The protein below binds the small molecule below.
Small molecule (SMILES): CC(=O)N[C@H]1[C@H](O[C@H]2[C@H](O)[C@@H](NC(C)=O)CO[C@@H]2CO)O[C@H](CO)[C@@H](O[C@@H]2O[C@H](CO)[C@@H](O)[C@H](O[C@H]3O[C@H](CO)[C@@H](O)[C@H](O)[C@@H]3O)[C@@H]2O)[C@@H]1O

Sequence of chain 1.A:
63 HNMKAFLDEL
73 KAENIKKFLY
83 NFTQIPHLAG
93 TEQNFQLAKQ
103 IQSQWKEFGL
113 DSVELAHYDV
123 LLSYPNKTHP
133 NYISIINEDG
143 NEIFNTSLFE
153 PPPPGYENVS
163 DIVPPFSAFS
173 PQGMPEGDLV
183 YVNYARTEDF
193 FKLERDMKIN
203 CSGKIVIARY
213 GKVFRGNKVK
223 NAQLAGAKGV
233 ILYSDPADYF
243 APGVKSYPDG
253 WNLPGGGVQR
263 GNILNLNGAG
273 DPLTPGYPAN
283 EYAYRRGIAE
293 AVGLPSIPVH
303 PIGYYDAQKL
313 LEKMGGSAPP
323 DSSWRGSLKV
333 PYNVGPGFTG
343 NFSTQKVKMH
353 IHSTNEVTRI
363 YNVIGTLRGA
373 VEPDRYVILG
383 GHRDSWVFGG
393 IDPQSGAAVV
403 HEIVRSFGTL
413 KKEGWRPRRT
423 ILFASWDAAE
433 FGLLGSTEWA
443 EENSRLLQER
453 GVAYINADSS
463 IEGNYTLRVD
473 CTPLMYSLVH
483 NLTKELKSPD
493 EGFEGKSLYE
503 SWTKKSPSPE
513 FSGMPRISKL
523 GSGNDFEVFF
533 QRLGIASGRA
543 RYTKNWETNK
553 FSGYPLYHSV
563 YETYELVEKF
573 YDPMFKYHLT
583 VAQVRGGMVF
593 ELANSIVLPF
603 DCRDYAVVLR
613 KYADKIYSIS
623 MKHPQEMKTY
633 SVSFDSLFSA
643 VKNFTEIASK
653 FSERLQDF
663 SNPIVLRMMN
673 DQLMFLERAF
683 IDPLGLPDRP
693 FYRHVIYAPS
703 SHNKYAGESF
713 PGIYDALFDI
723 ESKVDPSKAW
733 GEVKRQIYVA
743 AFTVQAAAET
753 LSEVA

Binding-site contacts:
Ligand atom C8 contacts residue ALA642 of chain 1.A at 3.7 Å (hydrophobic).
Ligand atom O3 contacts residue ARG361 of chain 2.A at 3.0 Å (salt-bridge).
Ligand atom C6 contacts residue GLU283 of chain 2.A at 3.9 Å.
Ligand atom C2 contacts residue ARG361 of chain 2.A at 3.7 Å.
Ligand atom C2 contacts residue GLU283 of chain 2.A at 3.4 Å.
Ligand atom C5 contacts residue GLU283 of chain 2.A at 3.4 Å.
Ligand atom O5 contacts residue ASN645 of chain 1.A at 2.3 Å (h-bond).
Ligand atom C7 contacts residue ASN645 of chain 1.A at 3.8 Å.
Ligand atom N2 contacts residue ASN645 of chain 1.A at 2.9 Å (h-bond).
Ligand atom C8 contacts residue SER641 of chain 1.A at 3.9 Å.
Ligand atom C5 contacts residue HIS119 of chain 2.A at 4.0 Å.
Ligand atom N2 contacts residue GLN747 of chain 1.A at 3.6 Å (h-bond).
Ligand atom C2 contacts residue SER641 of chain 1.A at 3.7 Å.
Ligand atom O3 contacts residue GLU283 of chain 2.A at 3.7 Å.
Ligand atom O7 contacts residue GLN747 of chain 1.A at 3.3 Å.
Ligand atom O2 contacts residue GLU283 of chain 2.A at 2.9 Å (salt-bridge).
Ligand atom C6 contacts residue HIS119 of chain 2.A at 3.8 Å.
Ligand atom C2 contacts residue ASN645 of chain 1.A at 2.4 Å.
Ligand atom C3 contacts residue ARG361 of chain 2.A at 3.7 Å.
Ligand atom N2 contacts residue SER641 of chain 1.A at 2.9 Å (h-bond).
Ligand atom C8 contacts residue TYR284 of chain 2.A at 3.8 Å (hydrophobic).
Ligand atom C8 contacts residue SER638 of chain 1.A at 3.5 Å.
Ligand atom C2 contacts residue GLN747 of chain 1.A at 3.8 Å.
Ligand atom O5 contacts residue HIS119 of chain 2.A at 3.5 Å.
Ligand atom C4 contacts residue GLU283 of chain 2.A at 3.6 Å.
Ligand atom C5 contacts residue ASN645 of chain 1.A at 3.6 Å.
Ligand atom O4 contacts residue GLU283 of chain 2.A at 2.5 Å (salt-bridge).
Ligand atom O4 contacts residue ARG361 of chain 2.A at 3.9 Å.
Ligand atom O2 contacts residue ARG361 of chain 2.A at 3.4 Å (salt-bridge).
Ligand atom C4 contacts residue ARG361 of chain 2.A at 3.5 Å.
Ligand atom C1 contacts residue ARG361 of chain 2.A at 3.9 Å.
Ligand atom O2 contacts residue HIS119 of chain 2.A at 2.9 Å (h-bond).
Ligand atom C3 contacts residue GLU283 of chain 2.A at 3.9 Å.
Ligand atom C1 contacts residue SER641 of chain 1.A at 3.6 Å.
Ligand atom C3 contacts residue ARG361 of chain 2.A at 3.7 Å.
Ligand atom C1 contacts residue GLN747 of chain 1.A at 3.9 Å.
Ligand atom C1 contacts residue ASN645 of chain 1.A at 1.4 Å.
Ligand atom C7 contacts residue SER641 of chain 1.A at 3.9 Å.
Ligand atom C3 contacts residue ASN645 of chain 1.A at 3.8 Å.
Ligand atom C7 contacts residue GLN747 of chain 1.A at 3.4 Å.

Sequence of chain 2.A:
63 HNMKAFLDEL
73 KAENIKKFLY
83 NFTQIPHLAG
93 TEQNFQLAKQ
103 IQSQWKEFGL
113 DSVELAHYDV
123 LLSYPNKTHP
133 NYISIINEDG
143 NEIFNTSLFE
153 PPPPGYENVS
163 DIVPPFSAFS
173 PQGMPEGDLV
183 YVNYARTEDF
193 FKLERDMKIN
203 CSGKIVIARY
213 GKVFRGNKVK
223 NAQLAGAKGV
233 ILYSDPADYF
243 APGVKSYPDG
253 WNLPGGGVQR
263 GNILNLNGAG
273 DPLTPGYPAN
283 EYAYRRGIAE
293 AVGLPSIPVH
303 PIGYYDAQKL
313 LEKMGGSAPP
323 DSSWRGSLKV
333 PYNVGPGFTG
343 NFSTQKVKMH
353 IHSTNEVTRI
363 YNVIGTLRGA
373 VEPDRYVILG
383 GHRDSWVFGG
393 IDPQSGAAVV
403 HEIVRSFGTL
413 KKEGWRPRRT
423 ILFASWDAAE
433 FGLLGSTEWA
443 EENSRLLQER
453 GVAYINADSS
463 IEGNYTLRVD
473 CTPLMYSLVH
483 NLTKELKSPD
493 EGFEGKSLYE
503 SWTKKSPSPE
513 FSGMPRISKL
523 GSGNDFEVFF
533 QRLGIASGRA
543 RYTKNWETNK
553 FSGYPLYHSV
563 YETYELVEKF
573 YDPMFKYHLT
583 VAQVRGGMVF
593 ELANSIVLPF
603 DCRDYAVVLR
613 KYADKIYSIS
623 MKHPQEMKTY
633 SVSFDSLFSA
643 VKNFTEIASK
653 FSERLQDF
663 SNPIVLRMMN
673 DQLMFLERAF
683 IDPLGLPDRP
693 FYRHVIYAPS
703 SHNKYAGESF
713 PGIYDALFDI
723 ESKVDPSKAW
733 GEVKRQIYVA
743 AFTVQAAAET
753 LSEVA